This small molecule binds to this protein.
Small molecule (SMILES): CC(=O)N[C@@H]1[C@@H](O)[C@H](O)[C@@H](CO)O[C@H]1O

Sequence of chain 1.E:
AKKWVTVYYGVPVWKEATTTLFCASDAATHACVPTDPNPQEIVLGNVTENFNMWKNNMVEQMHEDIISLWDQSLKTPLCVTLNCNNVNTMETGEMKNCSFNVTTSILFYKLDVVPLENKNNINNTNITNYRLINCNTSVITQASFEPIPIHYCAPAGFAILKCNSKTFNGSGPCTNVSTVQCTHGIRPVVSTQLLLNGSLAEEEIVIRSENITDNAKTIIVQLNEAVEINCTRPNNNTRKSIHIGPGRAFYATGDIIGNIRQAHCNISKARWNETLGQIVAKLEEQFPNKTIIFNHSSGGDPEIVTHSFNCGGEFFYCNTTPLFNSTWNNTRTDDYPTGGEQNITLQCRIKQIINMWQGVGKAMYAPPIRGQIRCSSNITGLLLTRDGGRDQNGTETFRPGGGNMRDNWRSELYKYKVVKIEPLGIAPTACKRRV

Binding-site contacts:
Ligand atom C1 contacts residue ASN93 of chain 1.E at 1.4 Å.
Ligand atom C5 contacts residue ASN93 of chain 1.E at 3.7 Å.
Ligand atom N2 contacts residue ASN93 of chain 1.E at 2.9 Å (h-bond).
Ligand atom C8 contacts residue ASN93 of chain 1.E at 4.4 Å.
Ligand atom O5 contacts residue ASN93 of chain 1.E at 2.4 Å (h-bond).
Ligand atom O7 contacts residue ASN93 of chain 1.E at 3.4 Å (h-bond).
Ligand atom C7 contacts residue ASN93 of chain 1.E at 3.3 Å.
Ligand atom C3 contacts residue ASN93 of chain 1.E at 3.8 Å.
Ligand atom C2 contacts residue ASN93 of chain 1.E at 2.5 Å.
Ligand atom C4 contacts residue ASN93 of chain 1.E at 4.3 Å.
Ligand atom O6 contacts residue ASN93 of chain 1.E at 4.2 Å.